This small molecule binds to this protein.
Small molecule (SMILES): [H]/N=C(\N)c1cc(-c2ccccc2)c(C)s1

Binding-site contacts:
Ligand atom C02 contacts residue ASN47 of chain 1.A at 3.8 Å.
Ligand atom C06 contacts residue GLU19 of chain 1.A at 3.6 Å.
Ligand atom N07 contacts residue GLU19 of chain 1.A at 2.8 Å (salt-bridge).
Ligand atom C15 contacts residue ASN47 of chain 1.A at 3.7 Å.
Ligand atom C10 contacts residue CYS43 of chain 1.A at 4.2 Å (hydrophobic).
Ligand atom C11 contacts residue CYS43 of chain 1.A at 3.9 Å (hydrophobic).
Ligand atom C04 contacts residue GLU44 of chain 1.A at 4.3 Å.
Ligand atom N08 contacts residue LEU48 of chain 1.A at 3.3 Å.
Ligand atom C06 contacts residue LEU48 of chain 1.A at 4.3 Å (hydrophobic).
Ligand atom C04 contacts residue ASN47 of chain 1.A at 4.2 Å.
Ligand atom S01 contacts residue ASN47 of chain 1.A at 3.8 Å.
Ligand atom C14 contacts residue GLU44 of chain 1.A at 3.7 Å.
Ligand atom N07 contacts residue VAL51 of chain 1.A at 4.0 Å.
Ligand atom C10 contacts residue GLU44 of chain 1.A at 3.7 Å.
Ligand atom C09 contacts residue GLU44 of chain 1.A at 4.0 Å.
Ligand atom C13 contacts residue GLU44 of chain 1.A at 3.6 Å.
Ligand atom C03 contacts residue ASN47 of chain 1.A at 4.1 Å.
Ligand atom C12 contacts residue GLU44 of chain 1.A at 3.8 Å.
Ligand atom N08 contacts residue GLU19 of chain 1.A at 2.8 Å (salt-bridge).
Ligand atom C11 contacts residue GLU44 of chain 1.A at 3.8 Å.
Ligand atom C05 contacts residue ASN47 of chain 1.A at 4.1 Å.
Ligand atom C10 contacts residue ASN47 of chain 1.A at 4.2 Å.

Sequence of chain 1.A:
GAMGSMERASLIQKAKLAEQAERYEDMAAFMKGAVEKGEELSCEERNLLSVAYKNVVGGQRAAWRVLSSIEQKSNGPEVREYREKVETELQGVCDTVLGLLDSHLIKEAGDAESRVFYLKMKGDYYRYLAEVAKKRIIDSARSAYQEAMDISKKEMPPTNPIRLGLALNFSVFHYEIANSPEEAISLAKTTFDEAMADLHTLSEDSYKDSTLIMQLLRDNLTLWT